Sequence of chain 1.A:
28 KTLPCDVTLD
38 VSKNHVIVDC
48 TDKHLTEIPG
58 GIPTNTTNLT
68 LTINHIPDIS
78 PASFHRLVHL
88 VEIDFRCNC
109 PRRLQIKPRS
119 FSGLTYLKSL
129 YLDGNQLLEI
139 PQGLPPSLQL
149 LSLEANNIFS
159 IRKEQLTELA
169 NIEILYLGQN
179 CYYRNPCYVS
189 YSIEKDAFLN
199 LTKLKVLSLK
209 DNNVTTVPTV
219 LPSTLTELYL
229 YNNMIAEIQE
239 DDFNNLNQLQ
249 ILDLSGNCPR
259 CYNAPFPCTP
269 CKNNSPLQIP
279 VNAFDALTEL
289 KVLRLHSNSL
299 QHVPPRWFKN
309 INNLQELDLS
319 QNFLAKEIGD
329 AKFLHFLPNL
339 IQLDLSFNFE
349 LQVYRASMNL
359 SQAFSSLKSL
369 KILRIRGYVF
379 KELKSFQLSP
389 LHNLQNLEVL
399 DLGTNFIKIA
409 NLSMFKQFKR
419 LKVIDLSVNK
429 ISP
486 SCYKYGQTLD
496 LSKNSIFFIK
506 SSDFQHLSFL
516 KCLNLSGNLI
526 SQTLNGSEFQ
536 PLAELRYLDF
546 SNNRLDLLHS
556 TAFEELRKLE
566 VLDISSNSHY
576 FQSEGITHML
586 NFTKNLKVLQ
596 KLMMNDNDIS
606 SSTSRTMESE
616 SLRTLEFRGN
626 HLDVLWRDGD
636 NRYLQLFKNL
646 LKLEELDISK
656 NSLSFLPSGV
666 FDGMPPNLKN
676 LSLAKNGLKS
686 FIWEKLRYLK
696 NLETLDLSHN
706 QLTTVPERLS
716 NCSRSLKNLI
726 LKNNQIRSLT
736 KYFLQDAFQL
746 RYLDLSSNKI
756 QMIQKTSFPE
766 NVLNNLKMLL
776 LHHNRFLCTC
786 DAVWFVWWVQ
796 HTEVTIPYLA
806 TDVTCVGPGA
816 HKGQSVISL

The protein below binds the small molecule below.
Small molecule (SMILES): CC(=O)N[C@@H]1[C@@H](O)[C@H](O)[C@@H](CO)O[C@H]1O

Binding-site contacts:
Ligand atom O6 contacts residue LEU36 of chain 1.A at 3.6 Å.
Ligand atom C7 contacts residue ASN62 of chain 1.A at 3.6 Å.
Ligand atom C6 contacts residue LEU36 of chain 1.A at 4.2 Å (hydrophobic).
Ligand atom O3 contacts residue PRO60 of chain 1.A at 3.9 Å.
Ligand atom C4 contacts residue ASN62 of chain 1.A at 4.3 Å.
Ligand atom O7 contacts residue THR61 of chain 1.A at 4.3 Å.
Ligand atom C8 contacts residue ASN62 of chain 1.A at 3.8 Å.
Ligand atom C5 contacts residue ASN62 of chain 1.A at 3.7 Å.
Ligand atom O7 contacts residue ASN62 of chain 1.A at 4.4 Å.
Ligand atom C2 contacts residue ASN62 of chain 1.A at 2.5 Å.
Ligand atom O5 contacts residue ASN62 of chain 1.A at 2.4 Å (h-bond).
Ligand atom N2 contacts residue THR61 of chain 1.A at 4.2 Å.
Ligand atom N2 contacts residue ASN62 of chain 1.A at 3.0 Å (h-bond).
Ligand atom C3 contacts residue ASN62 of chain 1.A at 3.9 Å.
Ligand atom C1 contacts residue ASN62 of chain 1.A at 1.4 Å.